Sequence of chain 1.VA:
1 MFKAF

This small molecule binds to this protein.
Small molecule (SMILES): CC(=O)NC[C@H]1CN(c2ccc(-c3ccc(CNCc4c[nH]nn4)cc3)c(F)c2)C(=O)O1

Binding-site contacts:
Ligand atom C02 contacts residue ALA4 of chain 1.VA at 4.2 Å (hydrophobic).
Ligand atom O28 contacts residue ALA4 of chain 1.VA at 2.9 Å.
Ligand atom C27 contacts residue ALA4 of chain 1.VA at 3.5 Å (hydrophobic).
Ligand atom C32 contacts residue ALA4 of chain 1.VA at 3.9 Å (hydrophobic).
Ligand atom F01 contacts residue PHE5 of chain 1.VA at 3.9 Å.
Ligand atom C19 contacts residue ALA4 of chain 1.VA at 4.3 Å (hydrophobic).
Ligand atom C08 contacts residue PHE5 of chain 1.VA at 3.7 Å (hydrophobic).
Ligand atom C07 contacts residue PHE5 of chain 1.VA at 3.4 Å (hydrophobic).
Ligand atom C27 contacts residue LYS3 of chain 1.VA at 4.3 Å.
Ligand atom C19 contacts residue MG1 of chain 1.VI at 4.0 Å.
Ligand atom C18 contacts residue ALA4 of chain 1.VA at 4.5 Å (hydrophobic).
Ligand atom O31 contacts residue MG1 of chain 1.VI at 2.9 Å.
Ligand atom C20 contacts residue ALA4 of chain 1.VA at 4.0 Å (hydrophobic).
Ligand atom C30 contacts residue MG1 of chain 1.VI at 3.7 Å.
Ligand atom N21 contacts residue MG1 of chain 1.VI at 4.4 Å.
Ligand atom C03 contacts residue ALA4 of chain 1.VA at 4.4 Å (hydrophobic).
Ligand atom C26 contacts residue ALA4 of chain 1.VA at 3.5 Å (hydrophobic).
Ligand atom C20 contacts residue MG1 of chain 1.VI at 4.4 Å.